Sequence of chain 1.B:
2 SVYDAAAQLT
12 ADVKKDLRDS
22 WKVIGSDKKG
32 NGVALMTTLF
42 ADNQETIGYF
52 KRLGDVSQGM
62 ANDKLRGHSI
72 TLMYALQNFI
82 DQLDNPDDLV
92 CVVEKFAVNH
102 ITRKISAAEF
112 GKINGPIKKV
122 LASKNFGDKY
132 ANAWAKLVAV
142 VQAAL

Binding-site contacts:
Ligand atom CL5 contacts residue ILE25 of chain 1.B at 4.1 Å.
Ligand atom C3 contacts residue ILE25 of chain 1.B at 3.7 Å (hydrophobic).
Ligand atom CL1 contacts residue TRP22 of chain 1.B at 3.8 Å.
Ligand atom CL1 contacts residue ILE25 of chain 1.B at 3.3 Å.
Ligand atom CL5 contacts residue VAL121 of chain 1.B at 4.0 Å.
Ligand atom CL1 contacts residue SER21 of chain 1.B at 3.5 Å.
Ligand atom C2 contacts residue LEU122 of chain 1.B at 3.6 Å (hydrophobic).
Ligand atom C2 contacts residue ILE25 of chain 1.B at 3.7 Å (hydrophobic).
Ligand atom C4 contacts residue TRP135 of chain 1.B at 4.5 Å (hydrophobic).
Ligand atom C3 contacts residue LEU77 of chain 1.B at 4.3 Å (hydrophobic).
Ligand atom C2 contacts residue TRP135 of chain 1.B at 3.7 Å (hydrophobic).
Ligand atom CL5 contacts residue LEU36 of chain 1.B at 3.8 Å.
Ligand atom CL1 contacts residue LEU122 of chain 1.B at 3.7 Å.
Ligand atom C4 contacts residue LEU77 of chain 1.B at 4.1 Å (hydrophobic).
Ligand atom C4 contacts residue ILE118 of chain 1.B at 4.0 Å (hydrophobic).
Ligand atom CL1 contacts residue TRP135 of chain 1.B at 3.6 Å.
Ligand atom C3 contacts residue TRP135 of chain 1.B at 3.7 Å (hydrophobic).
Ligand atom C3 contacts residue TRP22 of chain 1.B at 4.0 Å (hydrophobic).

The protein below binds the small molecule below.
Small molecule (SMILES): ClCCCCl